The protein below binds the small molecule below.
Small molecule (SMILES): C=CC[C@@H]1/C=C(\C)C[C@H](C)C[C@H](OC)[C@H]2O[C@@](O)(C(=O)C(=O)N3CCCC[C@H]3C(=O)O[C@H](/C(C)=C/[C@@H]3CC[C@@H](O)[C@H](OC)C3)[C@H](C)[C@@H](O)CC1=O)[C@H](C)C[C@@H]2OC

Sequence of chain 1.A:
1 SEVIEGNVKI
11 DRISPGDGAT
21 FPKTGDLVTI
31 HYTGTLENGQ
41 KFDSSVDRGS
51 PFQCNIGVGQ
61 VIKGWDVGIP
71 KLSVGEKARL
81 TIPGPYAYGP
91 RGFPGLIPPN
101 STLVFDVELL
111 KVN

Binding-site contacts:
Ligand atom C45 contacts residue ALA87 of chain 1.A at 3.3 Å (hydrophobic).
Ligand atom C30 contacts residue ILE62 of chain 1.A at 3.7 Å (hydrophobic).
Ligand atom C5 contacts residue PHE52 of chain 1.A at 3.8 Å (hydrophobic).
Ligand atom C4 contacts residue TRP65 of chain 1.A at 3.8 Å (hydrophobic).
Ligand atom O1 contacts residue TYR88 of chain 1.A at 3.9 Å.
Ligand atom C10 contacts residue ASP43 of chain 1.A at 3.3 Å.
Ligand atom C42 contacts residue TYR88 of chain 1.A at 3.5 Å (hydrophobic).
Ligand atom O4 contacts residue PHE42 of chain 1.A at 3.5 Å.
Ligand atom O3 contacts residue TYR88 of chain 1.A at 2.6 Å (h-bond).
Ligand atom O5 contacts residue TYR32 of chain 1.A at 3.7 Å.
Ligand atom C44 contacts residue ARG48 of chain 1.A at 3.8 Å.
Ligand atom C1 contacts residue TYR88 of chain 1.A at 3.6 Å (hydrophobic).
Ligand atom O2 contacts residue ILE62 of chain 1.A at 2.8 Å (h-bond).
Ligand atom O4 contacts residue TYR32 of chain 1.A at 3.3 Å.
Ligand atom C35 contacts residue ILE97 of chain 1.A at 3.2 Å (hydrophobic).
Ligand atom C5 contacts residue TYR32 of chain 1.A at 3.7 Å (hydrophobic).
Ligand atom C15 contacts residue ASP43 of chain 1.A at 3.9 Å.
Ligand atom O10 contacts residue GLN60 of chain 1.A at 2.8 Å (h-bond).
Ligand atom C4 contacts residue PHE52 of chain 1.A at 3.5 Å (hydrophobic).
Ligand atom O2 contacts residue VAL61 of chain 1.A at 3.0 Å.
Ligand atom O4 contacts residue ASP43 of chain 1.A at 3.3 Å (salt-bridge).
Ligand atom C9 contacts residue ASP43 of chain 1.A at 3.6 Å.
Ligand atom C17 contacts residue PHE52 of chain 1.A at 3.9 Å (hydrophobic).
Ligand atom O4 contacts residue PHE105 of chain 1.A at 3.7 Å.
Ligand atom C27 contacts residue TYR88 of chain 1.A at 3.8 Å (hydrophobic).
Ligand atom C11 contacts residue TYR88 of chain 1.A at 3.7 Å (hydrophobic).
Ligand atom O3 contacts residue PHE105 of chain 1.A at 3.7 Å.
Ligand atom C2 contacts residue TYR88 of chain 1.A at 3.5 Å (hydrophobic).
Ligand atom C3 contacts residue TRP65 of chain 1.A at 3.6 Å (hydrophobic).
Ligand atom O6 contacts residue LEU96 of chain 1.A at 3.9 Å.
Ligand atom C41 contacts residue PHE52 of chain 1.A at 3.4 Å (hydrophobic).
Ligand atom O5 contacts residue ASP43 of chain 1.A at 3.3 Å (salt-bridge).
Ligand atom C36 contacts residue PHE52 of chain 1.A at 3.9 Å (hydrophobic).
Ligand atom C35 contacts residue TYR88 of chain 1.A at 3.7 Å (hydrophobic).
Ligand atom C36 contacts residue ARG48 of chain 1.A at 3.6 Å.
Ligand atom N7 contacts residue TYR88 of chain 1.A at 3.8 Å.
Ligand atom O6 contacts residue ASP43 of chain 1.A at 2.6 Å (salt-bridge).
Ligand atom C14 contacts residue ASP43 of chain 1.A at 3.6 Å.
Ligand atom C6 contacts residue TYR32 of chain 1.A at 3.7 Å (hydrophobic).
Ligand atom C8 contacts residue TYR88 of chain 1.A at 3.4 Å (hydrophobic).